Sequence of chain 1.A:
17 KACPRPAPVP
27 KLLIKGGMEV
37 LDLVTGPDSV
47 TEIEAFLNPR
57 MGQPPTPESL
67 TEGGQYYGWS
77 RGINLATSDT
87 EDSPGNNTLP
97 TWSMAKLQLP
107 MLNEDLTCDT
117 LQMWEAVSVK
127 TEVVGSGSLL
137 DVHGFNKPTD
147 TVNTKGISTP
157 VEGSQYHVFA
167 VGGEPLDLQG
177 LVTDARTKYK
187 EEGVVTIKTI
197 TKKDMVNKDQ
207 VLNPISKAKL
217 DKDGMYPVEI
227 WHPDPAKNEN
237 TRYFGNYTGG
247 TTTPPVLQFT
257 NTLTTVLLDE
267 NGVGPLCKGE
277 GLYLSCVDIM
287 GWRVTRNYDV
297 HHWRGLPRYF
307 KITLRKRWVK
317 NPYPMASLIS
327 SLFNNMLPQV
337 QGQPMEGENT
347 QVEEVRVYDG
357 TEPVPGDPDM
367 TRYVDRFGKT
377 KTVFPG

The small molecule below binds the protein below.
Small molecule (SMILES): CC(=O)N[C@@H]1[C@@H](O[C@@H]2O[C@H](CO)[C@H](O)[C@H](O[C@]3(C(=O)O)C[C@H](O)[C@@H](NC(C)=O)[C@H]([C@H](O)[C@H](O)CO)O3)[C@H]2O)[C@H](O)[C@@H](CO[C@]2(C(=O)O)C[C@H](O)[C@@H](NC(C)=O)[C@H]([C@H](O)[C@H](O)CO)O2)O[C@H]1O

Sequence of chain 1.B:
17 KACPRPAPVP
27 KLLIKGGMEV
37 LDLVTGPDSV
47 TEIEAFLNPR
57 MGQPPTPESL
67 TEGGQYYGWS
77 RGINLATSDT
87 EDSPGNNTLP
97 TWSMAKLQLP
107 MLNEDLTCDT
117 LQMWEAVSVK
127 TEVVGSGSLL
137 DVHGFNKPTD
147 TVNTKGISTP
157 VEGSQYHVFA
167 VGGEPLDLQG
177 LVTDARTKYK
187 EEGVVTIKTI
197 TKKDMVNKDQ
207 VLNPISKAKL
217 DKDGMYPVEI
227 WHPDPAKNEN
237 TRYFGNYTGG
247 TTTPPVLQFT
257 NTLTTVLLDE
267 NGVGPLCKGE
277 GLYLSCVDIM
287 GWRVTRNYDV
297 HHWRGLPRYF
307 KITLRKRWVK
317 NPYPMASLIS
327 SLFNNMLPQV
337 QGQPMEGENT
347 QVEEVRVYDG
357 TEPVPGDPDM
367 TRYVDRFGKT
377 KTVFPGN

Binding-site contacts:
Ligand atom O4 contacts residue THR291 of chain 1.A at 3.5 Å.
Ligand atom C6 contacts residue ASN93 of chain 1.A at 3.0 Å.
Ligand atom C3 contacts residue GLY78 of chain 1.A at 3.6 Å.
Ligand atom C3 contacts residue HIS298 of chain 1.A at 3.6 Å.
Ligand atom C1 contacts residue TYR72 of chain 1.A at 4.1 Å (hydrophobic).
Ligand atom C3 contacts residue VAL296 of chain 1.A at 3.7 Å (hydrophobic).
Ligand atom O1A contacts residue GLY78 of chain 1.A at 3.2 Å (h-bond).
Ligand atom C5 contacts residue TYR72 of chain 1.A at 3.9 Å (hydrophobic).
Ligand atom O10 contacts residue THR291 of chain 1.A at 4.3 Å.
Ligand atom C4 contacts residue TYR72 of chain 1.A at 3.8 Å (hydrophobic).
Ligand atom O4 contacts residue VAL296 of chain 1.A at 3.9 Å.
Ligand atom O4 contacts residue ILE79 of chain 1.A at 4.0 Å.
Ligand atom O1A contacts residue TYR72 of chain 1.A at 3.5 Å.
Ligand atom C1 contacts residue GLY78 of chain 1.A at 3.7 Å.
Ligand atom O1B contacts residue SER89 of chain 1.A at 3.1 Å (h-bond).
Ligand atom C5 contacts residue ASN93 of chain 1.A at 3.6 Å.
Ligand atom C11 contacts residue ASP85 of chain 1.B at 4.0 Å.
Ligand atom O1B contacts residue TYR72 of chain 1.A at 4.1 Å.
Ligand atom C1 contacts residue SER89 of chain 1.A at 3.5 Å.
Ligand atom O1A contacts residue HIS298 of chain 1.A at 3.9 Å.
Ligand atom C4 contacts residue ASN93 of chain 1.A at 4.2 Å.
Ligand atom C6 contacts residue TYR72 of chain 1.A at 4.0 Å (hydrophobic).
Ligand atom O1B contacts residue ARG77 of chain 1.A at 2.9 Å (salt-bridge).
Ligand atom C1 contacts residue LYS186 of chain 1.A at 3.9 Å.
Ligand atom C1 contacts residue ARG77 of chain 1.A at 3.6 Å.
Ligand atom O4 contacts residue HIS298 of chain 1.A at 2.7 Å (h-bond).
Ligand atom C4 contacts residue GLY78 of chain 1.A at 3.4 Å.
Ligand atom O6 contacts residue ASN93 of chain 1.A at 3.0 Å (h-bond).
Ligand atom O8 contacts residue TYR72 of chain 1.A at 4.3 Å.
Ligand atom O4 contacts residue ASN80 of chain 1.A at 4.3 Å.
Ligand atom O1A contacts residue LYS186 of chain 1.A at 2.8 Å (salt-bridge).
Ligand atom C2 contacts residue GLY78 of chain 1.A at 3.9 Å.
Ligand atom O1A contacts residue ARG77 of chain 1.A at 3.2 Å (salt-bridge).
Ligand atom O4 contacts residue GLY78 of chain 1.A at 3.1 Å.
Ligand atom N5 contacts residue TYR72 of chain 1.A at 3.4 Å (h-bond).
Ligand atom C4 contacts residue HIS298 of chain 1.A at 3.2 Å.
Ligand atom O3 contacts residue GLY78 of chain 1.A at 3.3 Å.
Ligand atom O8 contacts residue ARG77 of chain 1.A at 3.2 Å (salt-bridge).
Ligand atom C3 contacts residue GLY78 of chain 1.A at 4.0 Å.
Ligand atom O1A contacts residue SER89 of chain 1.A at 3.1 Å (h-bond).